Binding-site contacts:
Ligand atom N2 contacts residue ASN603 of chain 1.B at 3.5 Å (h-bond).
Ligand atom O6 contacts residue ASN603 of chain 1.B at 4.2 Å.
Ligand atom C7 contacts residue ASN603 of chain 1.B at 3.9 Å.
Ligand atom C4 contacts residue ASN603 of chain 1.B at 4.2 Å.
Ligand atom C3 contacts residue ASN603 of chain 1.B at 4.0 Å.
Ligand atom C5 contacts residue ASN603 of chain 1.B at 3.3 Å.
Ligand atom C8 contacts residue ASN603 of chain 1.B at 4.0 Å.
Ligand atom C6 contacts residue ASN603 of chain 1.B at 4.2 Å.
Ligand atom C2 contacts residue ASN603 of chain 1.B at 2.9 Å.
Ligand atom O7 contacts residue ASN603 of chain 1.B at 3.9 Å.
Ligand atom C1 contacts residue ASN603 of chain 1.B at 1.4 Å.
Ligand atom O5 contacts residue ASN603 of chain 1.B at 2.0 Å (h-bond).

Sequence of chain 1.B:
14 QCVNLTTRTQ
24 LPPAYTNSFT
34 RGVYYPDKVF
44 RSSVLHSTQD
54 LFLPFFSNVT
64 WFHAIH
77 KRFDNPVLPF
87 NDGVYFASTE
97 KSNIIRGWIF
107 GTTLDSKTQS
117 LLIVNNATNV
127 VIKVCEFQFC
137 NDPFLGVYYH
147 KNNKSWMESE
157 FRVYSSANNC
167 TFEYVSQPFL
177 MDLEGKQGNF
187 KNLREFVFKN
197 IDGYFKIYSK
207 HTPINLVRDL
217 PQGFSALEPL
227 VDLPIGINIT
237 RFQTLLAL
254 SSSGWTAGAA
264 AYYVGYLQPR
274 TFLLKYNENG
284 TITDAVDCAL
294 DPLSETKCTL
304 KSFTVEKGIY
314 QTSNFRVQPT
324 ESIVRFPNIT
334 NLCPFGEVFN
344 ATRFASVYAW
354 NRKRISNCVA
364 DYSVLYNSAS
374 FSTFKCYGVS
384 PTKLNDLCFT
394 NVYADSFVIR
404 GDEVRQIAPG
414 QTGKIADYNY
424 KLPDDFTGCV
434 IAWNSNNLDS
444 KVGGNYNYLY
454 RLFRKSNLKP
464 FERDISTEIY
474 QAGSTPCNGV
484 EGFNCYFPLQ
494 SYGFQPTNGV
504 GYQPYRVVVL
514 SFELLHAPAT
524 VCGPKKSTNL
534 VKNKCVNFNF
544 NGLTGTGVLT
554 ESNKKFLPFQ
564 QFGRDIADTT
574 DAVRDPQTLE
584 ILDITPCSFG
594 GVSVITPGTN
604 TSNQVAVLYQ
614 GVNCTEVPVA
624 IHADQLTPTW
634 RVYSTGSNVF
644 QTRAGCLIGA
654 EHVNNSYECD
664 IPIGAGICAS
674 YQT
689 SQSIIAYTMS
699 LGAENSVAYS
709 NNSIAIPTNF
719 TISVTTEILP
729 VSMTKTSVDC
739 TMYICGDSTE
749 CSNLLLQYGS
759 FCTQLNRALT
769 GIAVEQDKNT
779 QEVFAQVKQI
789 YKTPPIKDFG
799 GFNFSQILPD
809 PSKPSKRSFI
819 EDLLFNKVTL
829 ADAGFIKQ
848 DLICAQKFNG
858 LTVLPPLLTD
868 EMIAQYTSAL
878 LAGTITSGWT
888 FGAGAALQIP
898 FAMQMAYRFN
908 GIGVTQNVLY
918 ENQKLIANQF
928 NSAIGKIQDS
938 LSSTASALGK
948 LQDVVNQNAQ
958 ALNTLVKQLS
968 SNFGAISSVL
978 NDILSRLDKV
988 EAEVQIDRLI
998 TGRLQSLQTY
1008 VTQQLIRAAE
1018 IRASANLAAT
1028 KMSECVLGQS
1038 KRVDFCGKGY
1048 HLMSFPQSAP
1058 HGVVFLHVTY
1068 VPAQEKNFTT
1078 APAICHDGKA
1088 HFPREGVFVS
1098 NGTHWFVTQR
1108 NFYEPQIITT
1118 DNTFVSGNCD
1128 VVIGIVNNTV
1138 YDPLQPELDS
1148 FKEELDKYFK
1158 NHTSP

The small molecule below binds the protein below.
Small molecule (SMILES): CC(=O)N[C@@H]1[C@@H](O)[C@H](O)[C@@H](CO)O[C@H]1O